Sequence of chain 1.H:
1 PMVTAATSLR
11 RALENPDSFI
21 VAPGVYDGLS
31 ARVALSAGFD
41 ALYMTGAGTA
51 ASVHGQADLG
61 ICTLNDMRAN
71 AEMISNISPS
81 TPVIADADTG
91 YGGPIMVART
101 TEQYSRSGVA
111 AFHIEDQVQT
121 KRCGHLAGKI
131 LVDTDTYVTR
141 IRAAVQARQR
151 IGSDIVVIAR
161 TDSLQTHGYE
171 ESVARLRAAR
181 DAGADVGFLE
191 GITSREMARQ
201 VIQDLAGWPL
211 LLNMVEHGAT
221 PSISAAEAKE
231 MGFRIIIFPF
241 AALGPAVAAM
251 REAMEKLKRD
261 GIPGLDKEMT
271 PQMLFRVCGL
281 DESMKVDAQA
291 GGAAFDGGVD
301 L

This small molecule binds to this protein.
Small molecule (SMILES): O=C(O)C(O)(O)C(F)(F)C(=O)O

Binding-site contacts:
Ligand atom O2 contacts residue TYR43 of chain 1.H at 3.2 Å (h-bond).
Ligand atom O1 contacts residue THR45 of chain 1.H at 3.4 Å (h-bond).
Ligand atom O1 contacts residue GLY46 of chain 1.H at 2.8 Å (h-bond).
Ligand atom O6 contacts residue ASN213 of chain 1.H at 2.9 Å (h-bond).
Ligand atom F1 contacts residue CYS123 of chain 1.H at 3.7 Å.
Ligand atom O5 contacts residue GLU190 of chain 1.H at 3.3 Å (salt-bridge).
Ligand atom F2 contacts residue PRO239 of chain 1.H at 3.6 Å.
Ligand atom O3 contacts residue ASP86 of chain 1.H at 3.2 Å (salt-bridge).
Ligand atom F1 contacts residue ASP58 of chain 1.H at 3.1 Å.
Ligand atom C1 contacts residue TYR43 of chain 1.H at 3.1 Å (hydrophobic).
Ligand atom O3 contacts residue ARG160 of chain 1.H at 2.5 Å (salt-bridge).
Ligand atom C1 contacts residue GLY46 of chain 1.H at 3.6 Å.
Ligand atom O2 contacts residue THR45 of chain 1.H at 2.7 Å (h-bond).
Ligand atom O4 contacts residue TYR43 of chain 1.H at 2.8 Å (h-bond).
Ligand atom O2 contacts residue PRO239 of chain 1.H at 3.3 Å.
Ligand atom O4 contacts residue ARG160 of chain 1.H at 3.5 Å (salt-bridge).
Ligand atom F1 contacts residue ALA47 of chain 1.H at 3.6 Å.
Ligand atom O5 contacts residue ARG160 of chain 1.H at 2.7 Å (salt-bridge).
Ligand atom O1 contacts residue ASP86 of chain 1.H at 2.5 Å (salt-bridge).
Ligand atom C3 contacts residue MN1 of chain 1.IA at 3.7 Å.
Ligand atom O6 contacts residue ARG160 of chain 1.H at 3.6 Å.
Ligand atom O6 contacts residue GLU190 of chain 1.H at 2.4 Å (salt-bridge).
Ligand atom O1 contacts residue MN1 of chain 1.IA at 2.2 Å.
Ligand atom C1 contacts residue ASP86 of chain 1.H at 3.3 Å.
Ligand atom C2 contacts residue TYR43 of chain 1.H at 3.4 Å (hydrophobic).
Ligand atom C4 contacts residue GLU190 of chain 1.H at 3.1 Å.
Ligand atom C2 contacts residue ARG160 of chain 1.H at 3.5 Å.
Ligand atom O5 contacts residue CYS123 of chain 1.H at 3.4 Å.
Ligand atom C1 contacts residue MN1 of chain 1.IA at 2.8 Å.
Ligand atom C1 contacts residue ALA47 of chain 1.H at 3.6 Å (hydrophobic).
Ligand atom O3 contacts residue MN1 of chain 1.IA at 1.9 Å.
Ligand atom F1 contacts residue MN1 of chain 1.IA at 3.6 Å.
Ligand atom F2 contacts residue VAL215 of chain 1.H at 3.6 Å.
Ligand atom C1 contacts residue THR45 of chain 1.H at 3.4 Å.
Ligand atom O1 contacts residue ALA47 of chain 1.H at 2.8 Å (h-bond).
Ligand atom O4 contacts residue ASN213 of chain 1.H at 3.4 Å (h-bond).
Ligand atom C4 contacts residue ARG160 of chain 1.H at 3.4 Å.
Ligand atom C2 contacts residue MN1 of chain 1.IA at 2.8 Å.
Ligand atom C4 contacts residue GLY124 of chain 1.H at 3.5 Å.
Ligand atom O5 contacts residue GLY124 of chain 1.H at 2.5 Å (h-bond).